Sequence of chain 1.C:
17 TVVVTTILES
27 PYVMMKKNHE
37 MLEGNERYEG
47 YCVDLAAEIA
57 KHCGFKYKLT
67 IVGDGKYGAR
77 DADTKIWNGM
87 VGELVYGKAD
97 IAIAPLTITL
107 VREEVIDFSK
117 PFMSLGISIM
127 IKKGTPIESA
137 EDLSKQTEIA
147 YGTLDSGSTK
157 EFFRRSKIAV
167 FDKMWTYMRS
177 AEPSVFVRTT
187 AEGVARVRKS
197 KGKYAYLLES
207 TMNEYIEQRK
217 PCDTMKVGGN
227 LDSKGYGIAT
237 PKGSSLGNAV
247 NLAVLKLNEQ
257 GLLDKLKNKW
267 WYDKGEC

Sequence of chain 1.A:
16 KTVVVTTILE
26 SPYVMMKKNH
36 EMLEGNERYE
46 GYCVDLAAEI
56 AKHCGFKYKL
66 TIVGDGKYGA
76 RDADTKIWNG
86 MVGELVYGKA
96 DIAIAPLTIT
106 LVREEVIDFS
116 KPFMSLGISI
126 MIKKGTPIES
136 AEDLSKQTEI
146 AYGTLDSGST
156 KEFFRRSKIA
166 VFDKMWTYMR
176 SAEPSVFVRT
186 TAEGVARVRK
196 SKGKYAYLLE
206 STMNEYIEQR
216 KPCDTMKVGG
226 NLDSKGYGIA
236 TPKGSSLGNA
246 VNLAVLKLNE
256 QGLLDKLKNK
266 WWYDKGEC

Binding-site contacts:
Ligand atom C18 contacts residue PRO117 of chain 1.C at 3.5 Å (hydrophobic).
Ligand atom C4 contacts residue SER229 of chain 1.C at 3.6 Å.
Ligand atom C10 contacts residue PRO117 of chain 1.A at 3.7 Å (hydrophobic).
Ligand atom C17 contacts residue LYS230 of chain 1.A at 3.5 Å.
Ligand atom N4 contacts residue PRO117 of chain 1.C at 2.8 Å (h-bond).
Ligand atom C4 contacts residue PRO117 of chain 1.A at 3.7 Å (hydrophobic).
Ligand atom C1 contacts residue ASN254 of chain 1.A at 3.0 Å.
Ligand atom C1 contacts residue VAL250 of chain 1.A at 3.6 Å (hydrophobic).
Ligand atom C12 contacts residue SER120 of chain 1.C at 3.7 Å.
Ligand atom C4 contacts residue ASN254 of chain 1.A at 3.4 Å.
Ligand atom C6 contacts residue SER229 of chain 1.C at 3.3 Å.
Ligand atom C9 contacts residue PRO117 of chain 1.A at 3.4 Å (hydrophobic).
Ligand atom N2 contacts residue PRO117 of chain 1.A at 3.6 Å.
Ligand atom F1 contacts residue PRO117 of chain 1.C at 3.5 Å.
Ligand atom N2 contacts residue MET119 of chain 1.A at 3.4 Å (h-bond).
Ligand atom N1 contacts residue PRO117 of chain 1.A at 2.9 Å (h-bond).
Ligand atom C11 contacts residue PRO117 of chain 1.C at 3.7 Å (hydrophobic).
Ligand atom O2 contacts residue LYS230 of chain 1.C at 3.7 Å.
Ligand atom O3 contacts residue PHE118 of chain 1.A at 3.4 Å.
Ligand atom C1 contacts residue LEU251 of chain 1.A at 3.6 Å (hydrophobic).
Ligand atom C5 contacts residue SER229 of chain 1.C at 3.4 Å.
Ligand atom F1 contacts residue MET119 of chain 1.C at 3.0 Å.
Ligand atom C16 contacts residue SER229 of chain 1.A at 3.6 Å.
Ligand atom C2 contacts residue PRO117 of chain 1.A at 3.2 Å (hydrophobic).
Ligand atom C9 contacts residue SER120 of chain 1.A at 3.6 Å.
Ligand atom C14 contacts residue SER120 of chain 1.C at 3.6 Å.
Ligand atom C15 contacts residue PHE118 of chain 1.C at 3.6 Å (hydrophobic).
Ligand atom C10 contacts residue LYS230 of chain 1.A at 3.5 Å.
Ligand atom O2 contacts residue ASN254 of chain 1.A at 3.3 Å (h-bond).
Ligand atom C15 contacts residue PRO117 of chain 1.C at 3.7 Å (hydrophobic).
Ligand atom C3 contacts residue LYS116 of chain 1.A at 2.9 Å.
Ligand atom C3 contacts residue VAL250 of chain 1.A at 3.5 Å (hydrophobic).
Ligand atom C12 contacts residue PRO117 of chain 1.C at 3.6 Å (hydrophobic).
Ligand atom F1 contacts residue SER120 of chain 1.C at 3.0 Å.
Ligand atom C14 contacts residue MET119 of chain 1.C at 3.6 Å (hydrophobic).
Ligand atom O3 contacts residue MET119 of chain 1.A at 3.5 Å (h-bond).
Ligand atom C3 contacts residue LEU251 of chain 1.A at 3.3 Å (hydrophobic).
Ligand atom N2 contacts residue SER120 of chain 1.A at 3.5 Å (h-bond).
Ligand atom O3 contacts residue PRO117 of chain 1.A at 3.6 Å.
Ligand atom C3 contacts residue PRO117 of chain 1.A at 3.5 Å (hydrophobic).

A small-molecule ligand and the protein it binds are described below.
Small molecule (SMILES): CC(=O)N[C@H]1CCN(c2ccc(C3=NO[C@H](CNS(=O)(=O)C(C)C)C3)cc2F)C1